Sequence of chain 4.A:
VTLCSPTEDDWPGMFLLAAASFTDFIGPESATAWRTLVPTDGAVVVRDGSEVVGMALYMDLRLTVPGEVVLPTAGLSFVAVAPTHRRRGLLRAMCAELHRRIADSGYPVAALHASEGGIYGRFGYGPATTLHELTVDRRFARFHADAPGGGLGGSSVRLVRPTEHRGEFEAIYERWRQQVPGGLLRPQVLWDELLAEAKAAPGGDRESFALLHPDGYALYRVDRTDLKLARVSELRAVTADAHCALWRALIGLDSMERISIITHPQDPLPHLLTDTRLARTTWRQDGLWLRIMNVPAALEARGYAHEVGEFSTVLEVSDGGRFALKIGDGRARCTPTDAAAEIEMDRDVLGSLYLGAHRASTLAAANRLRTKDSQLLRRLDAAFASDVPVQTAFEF

This protein binds this small molecule.
Small molecule (SMILES): NCc1cccc(OCc2ccc(Cl)cc2)c1

Binding-site contacts:
Ligand atom C4 contacts residue ALA53 of chain 4.A at 4.0 Å (hydrophobic).
Ligand atom C6 contacts residue SER103 of chain 4.A at 3.6 Å.
Ligand atom O1 contacts residue PHE422 of chain 4.A at 3.9 Å.
Ligand atom C5 contacts residue TRP56 of chain 4.A at 4.0 Å (hydrophobic).
Ligand atom C11 contacts residue ASP46 of chain 4.A at 3.0 Å.
Ligand atom C6 contacts residue TRP56 of chain 4.A at 3.8 Å (hydrophobic).
Ligand atom C19 contacts residue GLU421 of chain 4.A at 3.6 Å.
Ligand atom C3 contacts residue SER103 of chain 4.A at 3.5 Å.
Ligand atom O1 contacts residue ILE48 of chain 4.A at 4.0 Å.
Ligand atom C20 contacts residue GLU421 of chain 4.A at 4.3 Å.
Ligand atom C5 contacts residue PHE104 of chain 4.A at 3.6 Å (hydrophobic).
Ligand atom CL1 contacts residue ALA53 of chain 4.A at 3.7 Å.
Ligand atom C1 contacts residue ALA53 of chain 4.A at 4.0 Å (hydrophobic).
Ligand atom C4 contacts residue TRP56 of chain 4.A at 4.2 Å (hydrophobic).
Ligand atom C20 contacts residue PHE422 of chain 4.A at 4.0 Å (hydrophobic).
Ligand atom C8 contacts residue ILE48 of chain 4.A at 4.3 Å (hydrophobic).
Ligand atom C19 contacts residue PHE422 of chain 4.A at 4.2 Å (hydrophobic).
Ligand atom C4 contacts residue PHE104 of chain 4.A at 3.3 Å (hydrophobic).
Ligand atom C2 contacts residue LEU83 of chain 4.A at 4.0 Å (hydrophobic).
Ligand atom CL1 contacts residue PHE104 of chain 4.A at 4.3 Å.
Ligand atom C7 contacts residue SER103 of chain 4.A at 3.3 Å.
Ligand atom O1 contacts residue SER103 of chain 4.A at 3.8 Å.
Ligand atom C18 contacts residue GLU421 of chain 4.A at 4.1 Å.
Ligand atom CL1 contacts residue TRP33 of chain 4.A at 3.7 Å.
Ligand atom C5 contacts residue ILE48 of chain 4.A at 3.8 Å (hydrophobic).
Ligand atom C3 contacts residue TRP56 of chain 4.A at 3.6 Å (hydrophobic).
Ligand atom C1 contacts residue LEU83 of chain 4.A at 4.3 Å (hydrophobic).
Ligand atom N1 contacts residue GLU421 of chain 4.A at 4.1 Å.
Ligand atom CL1 contacts residue LEU83 of chain 4.A at 3.8 Å.
Ligand atom C2 contacts residue TRP56 of chain 4.A at 3.8 Å (hydrophobic).
Ligand atom C7 contacts residue PHE422 of chain 4.A at 3.7 Å (hydrophobic).
Ligand atom C8 contacts residue PHE422 of chain 4.A at 3.9 Å (hydrophobic).
Ligand atom C7 contacts residue TRP56 of chain 4.A at 3.7 Å (hydrophobic).
Ligand atom C19 contacts residue TRP56 of chain 4.A at 3.5 Å (hydrophobic).
Ligand atom N1 contacts residue ASP46 of chain 4.A at 3.0 Å (salt-bridge).
Ligand atom C1 contacts residue TRP56 of chain 4.A at 4.0 Å (hydrophobic).
Ligand atom CL1 contacts residue ARG57 of chain 4.A at 3.7 Å.
Ligand atom C3 contacts residue MET85 of chain 4.A at 3.8 Å (hydrophobic).
Ligand atom C20 contacts residue TRP56 of chain 4.A at 3.3 Å (hydrophobic).
Ligand atom C1 contacts residue PHE104 of chain 4.A at 3.9 Å (hydrophobic).